Binding-site contacts:
Ligand atom O contacts residue PO41 of chain 1.O at 2.5 Å (h-bond).
Ligand atom C24 contacts residue LEU19 of chain 1.A at 3.6 Å (hydrophobic).
Ligand atom CD1 contacts residue GLN129 of chain 1.G at 3.6 Å.
Ligand atom C14 contacts residue THR1 of chain 1.A at 3.0 Å.
Ligand atom CA contacts residue GLY50 of chain 1.A at 3.6 Å.
Ligand atom C contacts residue THR1 of chain 1.A at 1.4 Å.
Ligand atom C15 contacts residue ALA52 of chain 1.A at 3.7 Å (hydrophobic).
Ligand atom C contacts residue HIS125 of chain 1.G at 3.7 Å.
Ligand atom C24 contacts residue LYS21 of chain 1.A at 3.7 Å.
Ligand atom CH3 contacts residue TRP22 of chain 1.A at 3.6 Å (hydrophobic).
Ligand atom C23 contacts residue GLU176 of chain 1.A at 3.2 Å.
Ligand atom O6 contacts residue THR1 of chain 1.A at 3.7 Å.
Ligand atom CN contacts residue TRP22 of chain 1.A at 3.4 Å (hydrophobic).
Ligand atom C24 contacts residue THR1 of chain 1.A at 3.5 Å.
Ligand atom C23 contacts residue PO41 of chain 1.O at 3.1 Å.
Ligand atom C22 contacts residue PO41 of chain 1.O at 3.2 Å.
Ligand atom O6 contacts residue PO41 of chain 1.O at 2.6 Å (h-bond).
Ligand atom C24 contacts residue GLU176 of chain 1.A at 3.4 Å.
Ligand atom C22 contacts residue THR1 of chain 1.A at 2.5 Å.
Ligand atom O contacts residue GLY50 of chain 1.A at 3.2 Å (h-bond).
Ligand atom C contacts residue LYS21 of chain 1.A at 3.8 Å.
Ligand atom O contacts residue SER51 of chain 1.A at 3.6 Å (h-bond).
Ligand atom CA contacts residue THR1 of chain 1.A at 2.5 Å.
Ligand atom O contacts residue THR1 of chain 1.A at 2.0 Å (h-bond).
Ligand atom O contacts residue THR20 of chain 1.A at 3.6 Å.
Ligand atom CG2 contacts residue THR20 of chain 1.A at 3.2 Å.
Ligand atom C contacts residue PO41 of chain 1.O at 3.4 Å.
Ligand atom C23 contacts residue THR1 of chain 1.A at 1.3 Å.
Ligand atom O contacts residue LYS21 of chain 1.A at 2.9 Å (salt-bridge).
Ligand atom CD1 contacts residue TRP22 of chain 1.A at 3.3 Å (hydrophobic).
Ligand atom CA contacts residue GLY50 of chain 1.A at 3.6 Å.
Ligand atom N contacts residue LYS21 of chain 1.A at 3.1 Å (salt-bridge).
Ligand atom O contacts residue ALA52 of chain 1.A at 3.0 Å (h-bond).
Ligand atom O contacts residue HIS125 of chain 1.G at 3.1 Å (h-bond).
Ligand atom CA contacts residue LYS21 of chain 1.A at 3.4 Å.
Ligand atom N contacts residue GLY50 of chain 1.A at 3.0 Å (h-bond).
Ligand atom C14 contacts residue GLY50 of chain 1.A at 3.3 Å.
Ligand atom CG1 contacts residue TRP22 of chain 1.A at 3.7 Å (hydrophobic).
Ligand atom C20 contacts residue ILE48 of chain 1.A at 3.7 Å (hydrophobic).
Ligand atom CG2 contacts residue LYS21 of chain 1.A at 3.5 Å.

The small molecule below binds the protein below.
Small molecule (SMILES): CC[C@H](C)[C@H](NC(=O)[C@H]([C@@H](C)CC)N(C)C(C)=O)C(=O)N[C@H](C(=O)N[C@@H](CC(C)C)[C@@H](O)C(C)(C)O)[C@@H](C)O

Sequence of chain 1.A:
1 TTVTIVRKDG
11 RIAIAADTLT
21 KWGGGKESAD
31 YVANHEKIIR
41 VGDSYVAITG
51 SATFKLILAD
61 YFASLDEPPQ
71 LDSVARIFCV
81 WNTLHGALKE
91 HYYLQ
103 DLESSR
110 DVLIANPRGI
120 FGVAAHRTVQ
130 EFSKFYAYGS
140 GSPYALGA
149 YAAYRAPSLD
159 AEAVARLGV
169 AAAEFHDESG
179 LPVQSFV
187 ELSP

Sequence of chain 1.G:
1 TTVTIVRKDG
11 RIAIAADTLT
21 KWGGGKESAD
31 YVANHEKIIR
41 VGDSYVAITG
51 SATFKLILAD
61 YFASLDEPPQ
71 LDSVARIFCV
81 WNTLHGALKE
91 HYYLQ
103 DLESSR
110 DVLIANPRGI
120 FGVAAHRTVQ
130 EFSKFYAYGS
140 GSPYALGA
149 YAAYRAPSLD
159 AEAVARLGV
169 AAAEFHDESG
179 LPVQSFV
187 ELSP